Sequence of chain 1.A:
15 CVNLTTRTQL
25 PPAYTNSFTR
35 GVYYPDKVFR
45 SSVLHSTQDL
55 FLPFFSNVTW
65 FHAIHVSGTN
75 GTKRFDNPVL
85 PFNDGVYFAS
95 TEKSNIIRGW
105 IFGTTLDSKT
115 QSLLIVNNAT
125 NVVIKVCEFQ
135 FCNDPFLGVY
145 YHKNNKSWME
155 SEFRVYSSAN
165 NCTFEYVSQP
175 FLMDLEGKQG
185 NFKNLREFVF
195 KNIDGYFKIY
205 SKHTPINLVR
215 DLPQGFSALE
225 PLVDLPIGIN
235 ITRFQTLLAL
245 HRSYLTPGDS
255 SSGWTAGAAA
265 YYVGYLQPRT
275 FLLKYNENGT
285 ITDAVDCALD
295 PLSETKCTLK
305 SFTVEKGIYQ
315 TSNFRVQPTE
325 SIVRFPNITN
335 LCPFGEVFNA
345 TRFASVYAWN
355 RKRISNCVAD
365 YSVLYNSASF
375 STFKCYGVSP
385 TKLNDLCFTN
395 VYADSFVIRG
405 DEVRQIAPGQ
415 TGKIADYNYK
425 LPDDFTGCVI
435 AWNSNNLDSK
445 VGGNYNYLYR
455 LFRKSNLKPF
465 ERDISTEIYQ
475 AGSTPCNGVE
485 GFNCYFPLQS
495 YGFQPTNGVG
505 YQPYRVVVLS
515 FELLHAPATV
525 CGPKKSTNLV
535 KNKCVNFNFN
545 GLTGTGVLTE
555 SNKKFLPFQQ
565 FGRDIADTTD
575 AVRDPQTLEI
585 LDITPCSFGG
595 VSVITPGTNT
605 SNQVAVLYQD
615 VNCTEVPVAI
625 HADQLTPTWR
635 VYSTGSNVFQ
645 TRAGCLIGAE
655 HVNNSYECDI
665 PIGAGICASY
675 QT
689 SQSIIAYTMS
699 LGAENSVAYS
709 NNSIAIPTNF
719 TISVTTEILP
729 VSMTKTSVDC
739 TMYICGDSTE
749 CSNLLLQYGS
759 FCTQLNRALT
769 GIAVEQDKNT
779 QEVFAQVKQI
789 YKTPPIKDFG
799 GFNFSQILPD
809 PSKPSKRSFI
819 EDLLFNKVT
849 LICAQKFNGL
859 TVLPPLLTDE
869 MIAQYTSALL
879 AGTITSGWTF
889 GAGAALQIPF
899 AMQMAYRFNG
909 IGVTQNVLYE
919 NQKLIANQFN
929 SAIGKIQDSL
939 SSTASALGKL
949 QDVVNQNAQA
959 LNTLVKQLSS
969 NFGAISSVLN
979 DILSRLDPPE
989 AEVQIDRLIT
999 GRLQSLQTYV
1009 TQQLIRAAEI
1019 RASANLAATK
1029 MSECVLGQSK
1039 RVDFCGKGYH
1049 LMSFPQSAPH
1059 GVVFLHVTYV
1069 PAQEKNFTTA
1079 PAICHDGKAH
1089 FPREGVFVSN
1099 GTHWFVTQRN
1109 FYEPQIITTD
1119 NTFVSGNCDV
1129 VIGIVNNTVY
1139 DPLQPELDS

Binding-site contacts:
Ligand atom C3 contacts residue ASN709 of chain 1.A at 3.8 Å.
Ligand atom C1 contacts residue ASN709 of chain 1.A at 1.4 Å.
Ligand atom O7 contacts residue ASN709 of chain 1.A at 4.3 Å.
Ligand atom C8 contacts residue ASN709 of chain 1.A at 3.4 Å.
Ligand atom C4 contacts residue ASN709 of chain 1.A at 4.2 Å.
Ligand atom O7 contacts residue GLY1131 of chain 1.A at 2.9 Å.
Ligand atom N2 contacts residue ASN709 of chain 1.A at 2.9 Å (h-bond).
Ligand atom C8 contacts residue ASN710 of chain 1.A at 3.8 Å.
Ligand atom O7 contacts residue ILE1130 of chain 1.A at 4.0 Å.
Ligand atom O5 contacts residue ASN709 of chain 1.A at 2.4 Å (h-bond).
Ligand atom C7 contacts residue ASN709 of chain 1.A at 3.4 Å.
Ligand atom C1 contacts residue ASP796 of chain 1.B at 4.1 Å.
Ligand atom O6 contacts residue ASP796 of chain 1.B at 4.4 Å.
Ligand atom C2 contacts residue ASN709 of chain 1.A at 2.4 Å.
Ligand atom O5 contacts residue ASP796 of chain 1.B at 3.5 Å (salt-bridge).
Ligand atom C7 contacts residue GLY1131 of chain 1.A at 4.0 Å.
Ligand atom C5 contacts residue ASN709 of chain 1.A at 3.7 Å.

This small molecule binds to this protein.
Small molecule (SMILES): CC(=O)N[C@H]1[C@H](O[C@H]2[C@H](O)[C@@H](NC(C)=O)CO[C@@H]2CO)O[C@H](CO)[C@@H](O)[C@@H]1O

Sequence of chain 1.B:
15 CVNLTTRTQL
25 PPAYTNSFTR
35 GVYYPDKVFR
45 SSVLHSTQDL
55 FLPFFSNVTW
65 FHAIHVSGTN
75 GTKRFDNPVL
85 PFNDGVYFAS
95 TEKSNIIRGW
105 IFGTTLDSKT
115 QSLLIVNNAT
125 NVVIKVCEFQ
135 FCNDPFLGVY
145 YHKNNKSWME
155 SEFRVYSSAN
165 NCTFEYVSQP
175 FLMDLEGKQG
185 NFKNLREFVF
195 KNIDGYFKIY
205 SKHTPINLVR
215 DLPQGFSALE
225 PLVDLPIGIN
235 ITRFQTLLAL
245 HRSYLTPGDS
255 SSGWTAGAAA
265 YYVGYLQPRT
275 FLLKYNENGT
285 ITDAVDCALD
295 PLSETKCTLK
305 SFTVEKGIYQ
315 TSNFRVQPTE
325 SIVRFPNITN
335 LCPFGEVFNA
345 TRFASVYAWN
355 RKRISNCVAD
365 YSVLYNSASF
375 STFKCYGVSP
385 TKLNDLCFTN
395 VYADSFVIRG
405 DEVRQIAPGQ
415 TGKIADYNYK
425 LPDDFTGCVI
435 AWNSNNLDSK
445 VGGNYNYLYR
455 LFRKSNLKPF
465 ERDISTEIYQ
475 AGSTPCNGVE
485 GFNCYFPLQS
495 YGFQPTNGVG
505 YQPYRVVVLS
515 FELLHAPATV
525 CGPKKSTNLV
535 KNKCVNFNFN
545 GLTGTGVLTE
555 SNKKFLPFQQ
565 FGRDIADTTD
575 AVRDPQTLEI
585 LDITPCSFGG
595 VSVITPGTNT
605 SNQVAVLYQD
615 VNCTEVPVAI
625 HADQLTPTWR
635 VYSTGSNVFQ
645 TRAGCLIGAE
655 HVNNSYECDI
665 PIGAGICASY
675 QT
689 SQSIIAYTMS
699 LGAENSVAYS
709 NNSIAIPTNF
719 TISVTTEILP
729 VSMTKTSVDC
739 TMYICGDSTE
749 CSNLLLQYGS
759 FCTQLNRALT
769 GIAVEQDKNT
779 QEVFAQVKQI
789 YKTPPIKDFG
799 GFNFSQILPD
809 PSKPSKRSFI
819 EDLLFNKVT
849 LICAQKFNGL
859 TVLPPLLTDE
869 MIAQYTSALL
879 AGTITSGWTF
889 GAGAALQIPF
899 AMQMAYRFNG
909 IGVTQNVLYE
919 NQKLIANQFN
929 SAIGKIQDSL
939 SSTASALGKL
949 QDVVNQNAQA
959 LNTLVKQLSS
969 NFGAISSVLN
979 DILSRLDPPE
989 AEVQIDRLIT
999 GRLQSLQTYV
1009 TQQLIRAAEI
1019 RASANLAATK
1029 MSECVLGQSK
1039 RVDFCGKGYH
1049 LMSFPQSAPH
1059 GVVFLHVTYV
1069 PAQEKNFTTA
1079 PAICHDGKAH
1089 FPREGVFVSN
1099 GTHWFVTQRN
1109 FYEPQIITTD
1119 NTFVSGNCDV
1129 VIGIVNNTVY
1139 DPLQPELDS